Binding-site contacts:
Ligand atom C1 contacts residue ASN216 of chain 1.B at 1.4 Å.
Ligand atom C6 contacts residue ASP214 of chain 1.B at 3.8 Å.
Ligand atom C4 contacts residue ASN216 of chain 1.B at 4.2 Å.
Ligand atom O5 contacts residue VAL205 of chain 1.B at 4.3 Å.
Ligand atom C3 contacts residue ASN216 of chain 1.B at 3.8 Å.
Ligand atom C1 contacts residue NAG2 of chain 1.C at 3.9 Å.
Ligand atom C5 contacts residue ASN216 of chain 1.B at 3.7 Å.
Ligand atom N2 contacts residue NAG2 of chain 1.C at 3.4 Å.
Ligand atom C6 contacts residue VAL205 of chain 1.B at 4.4 Å (hydrophobic).
Ligand atom C2 contacts residue ASN216 of chain 1.B at 2.5 Å.
Ligand atom O6 contacts residue ASN216 of chain 1.B at 4.0 Å.
Ligand atom O6 contacts residue VAL205 of chain 1.B at 3.3 Å.
Ligand atom O6 contacts residue ASP214 of chain 1.B at 4.1 Å.
Ligand atom C7 contacts residue NAG2 of chain 1.C at 4.0 Å.
Ligand atom N2 contacts residue ASN216 of chain 1.B at 2.9 Å (h-bond).
Ligand atom O7 contacts residue ASN216 of chain 1.B at 4.5 Å.
Ligand atom O5 contacts residue ASN216 of chain 1.B at 2.4 Å (h-bond).
Ligand atom C2 contacts residue NAG2 of chain 1.C at 4.2 Å.
Ligand atom C8 contacts residue NAG2 of chain 1.C at 3.4 Å.
Ligand atom C7 contacts residue ASN216 of chain 1.B at 3.9 Å.

This protein binds this small molecule.
Small molecule (SMILES): CC(=O)N[C@@H]1[C@@H](O)[C@H](O)[C@@H](CO)O[C@H]1O

Sequence of chain 1.B:
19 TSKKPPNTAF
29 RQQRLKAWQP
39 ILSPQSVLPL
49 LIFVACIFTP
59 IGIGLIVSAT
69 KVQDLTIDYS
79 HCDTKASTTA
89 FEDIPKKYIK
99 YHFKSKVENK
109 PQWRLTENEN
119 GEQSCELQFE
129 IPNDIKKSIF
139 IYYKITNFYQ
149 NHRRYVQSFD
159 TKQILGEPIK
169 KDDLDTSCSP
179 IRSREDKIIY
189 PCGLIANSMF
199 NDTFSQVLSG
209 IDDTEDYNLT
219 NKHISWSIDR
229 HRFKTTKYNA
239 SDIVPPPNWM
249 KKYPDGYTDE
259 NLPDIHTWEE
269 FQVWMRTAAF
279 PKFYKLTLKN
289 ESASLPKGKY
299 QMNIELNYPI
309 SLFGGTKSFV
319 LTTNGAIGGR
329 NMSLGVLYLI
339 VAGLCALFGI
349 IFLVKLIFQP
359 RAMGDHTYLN